Binding-site contacts:
Ligand atom O6 contacts residue ARG83 of chain 1.A at 4.2 Å.
Ligand atom C7 contacts residue ASN176 of chain 1.A at 3.0 Å.
Ligand atom C4 contacts residue ASN176 of chain 1.A at 4.2 Å.
Ligand atom C1 contacts residue ASN176 of chain 1.A at 1.4 Å.
Ligand atom C5 contacts residue ASN176 of chain 1.A at 3.6 Å.
Ligand atom C3 contacts residue ASN176 of chain 1.A at 3.8 Å.
Ligand atom O7 contacts residue ASN176 of chain 1.A at 2.5 Å (h-bond).
Ligand atom C6 contacts residue ARG83 of chain 1.A at 3.7 Å.
Ligand atom C8 contacts residue ASN176 of chain 1.A at 4.3 Å.
Ligand atom C2 contacts residue ASN176 of chain 1.A at 2.4 Å.
Ligand atom O5 contacts residue ASN176 of chain 1.A at 2.3 Å (h-bond).
Ligand atom N2 contacts residue ASN176 of chain 1.A at 2.9 Å (h-bond).

The small molecule below binds the protein below.
Small molecule (SMILES): CC(=O)N[C@@H]1[C@@H](O)[C@H](O)[C@@H](CO)O[C@H]1O

Sequence of chain 1.A:
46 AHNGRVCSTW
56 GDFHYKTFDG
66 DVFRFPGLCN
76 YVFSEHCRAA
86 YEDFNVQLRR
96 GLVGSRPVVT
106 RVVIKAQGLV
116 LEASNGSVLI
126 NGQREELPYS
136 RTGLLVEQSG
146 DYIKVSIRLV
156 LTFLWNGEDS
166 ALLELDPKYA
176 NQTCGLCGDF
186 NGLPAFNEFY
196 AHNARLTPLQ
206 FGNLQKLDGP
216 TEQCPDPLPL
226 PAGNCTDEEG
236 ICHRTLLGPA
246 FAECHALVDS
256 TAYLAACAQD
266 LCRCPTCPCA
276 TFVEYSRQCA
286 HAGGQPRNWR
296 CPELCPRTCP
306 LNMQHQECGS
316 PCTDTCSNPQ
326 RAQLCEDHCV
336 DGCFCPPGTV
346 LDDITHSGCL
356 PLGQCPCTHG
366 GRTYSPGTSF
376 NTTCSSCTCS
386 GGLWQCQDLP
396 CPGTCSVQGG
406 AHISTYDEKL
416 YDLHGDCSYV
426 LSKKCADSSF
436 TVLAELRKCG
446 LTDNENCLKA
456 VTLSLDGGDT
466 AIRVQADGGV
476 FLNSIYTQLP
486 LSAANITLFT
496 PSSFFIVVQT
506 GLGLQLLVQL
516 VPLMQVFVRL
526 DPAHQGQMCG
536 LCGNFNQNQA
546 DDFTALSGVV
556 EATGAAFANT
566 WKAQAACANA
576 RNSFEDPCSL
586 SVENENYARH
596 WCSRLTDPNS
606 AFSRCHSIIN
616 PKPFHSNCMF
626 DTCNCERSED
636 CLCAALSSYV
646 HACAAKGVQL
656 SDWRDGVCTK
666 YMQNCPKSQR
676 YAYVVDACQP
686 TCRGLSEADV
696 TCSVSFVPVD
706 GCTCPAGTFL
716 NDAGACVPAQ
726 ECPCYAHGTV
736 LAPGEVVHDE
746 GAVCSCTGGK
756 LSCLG